A protein and the small-molecule ligand that binds it are described below.
Small molecule (SMILES): COC(=O)C=CC(=O)O

Sequence of chain 1.A:
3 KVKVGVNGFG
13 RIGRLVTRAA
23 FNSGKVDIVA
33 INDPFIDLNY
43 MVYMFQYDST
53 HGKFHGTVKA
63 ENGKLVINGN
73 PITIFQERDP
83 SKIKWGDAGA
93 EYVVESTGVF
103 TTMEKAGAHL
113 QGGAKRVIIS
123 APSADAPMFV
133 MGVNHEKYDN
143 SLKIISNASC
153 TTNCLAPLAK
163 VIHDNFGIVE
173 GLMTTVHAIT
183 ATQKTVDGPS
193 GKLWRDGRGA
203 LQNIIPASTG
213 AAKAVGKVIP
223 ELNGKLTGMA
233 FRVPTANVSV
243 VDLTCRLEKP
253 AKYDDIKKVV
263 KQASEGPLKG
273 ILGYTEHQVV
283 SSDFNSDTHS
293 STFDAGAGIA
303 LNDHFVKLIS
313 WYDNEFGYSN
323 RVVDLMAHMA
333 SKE

Binding-site contacts:
Ligand atom C4 contacts residue TYR320 of chain 1.A at 4.4 Å (hydrophobic).
Ligand atom C3 contacts residue HIS179 of chain 1.A at 4.4 Å.
Ligand atom C4 contacts residue ASN316 of chain 1.A at 3.9 Å.
Ligand atom C1 contacts residue ASN316 of chain 1.A at 3.5 Å.
Ligand atom O1 contacts residue ASN316 of chain 1.A at 2.4 Å (h-bond).
Ligand atom C1 contacts residue HIS179 of chain 1.A at 4.4 Å.
Ligand atom O3 contacts residue CYS152 of chain 1.A at 3.3 Å.
Ligand atom C contacts residue ILE14 of chain 1.A at 4.2 Å (hydrophobic).
Ligand atom C4 contacts residue CYS152 of chain 1.A at 3.0 Å (hydrophobic).
Ligand atom O3 contacts residue TYR320 of chain 1.A at 3.4 Å.
Ligand atom O2 contacts residue ILE14 of chain 1.A at 4.2 Å.
Ligand atom O2 contacts residue CYS152 of chain 1.A at 4.2 Å.
Ligand atom C contacts residue ARG13 of chain 1.A at 4.2 Å.
Ligand atom O contacts residue ASN316 of chain 1.A at 4.1 Å.
Ligand atom C3 contacts residue ASN316 of chain 1.A at 3.5 Å.
Ligand atom C2 contacts residue CYS152 of chain 1.A at 2.6 Å (hydrophobic).
Ligand atom C1 contacts residue THR182 of chain 1.A at 4.5 Å.
Ligand atom O3 contacts residue SER151 of chain 1.A at 4.3 Å.
Ligand atom O1 contacts residue HIS179 of chain 1.A at 4.1 Å.
Ligand atom C contacts residue GLU317 of chain 1.A at 4.0 Å.
Ligand atom O3 contacts residue ASN316 of chain 1.A at 4.3 Å.
Ligand atom C2 contacts residue HIS179 of chain 1.A at 3.6 Å.
Ligand atom O1 contacts residue GLU317 of chain 1.A at 4.0 Å.
Ligand atom C3 contacts residue CYS152 of chain 1.A at 1.7 Å (hydrophobic).
Ligand atom C2 contacts residue ASN316 of chain 1.A at 3.7 Å.
Ligand atom O1 contacts residue THR182 of chain 1.A at 4.3 Å.
Ligand atom O2 contacts residue ASN316 of chain 1.A at 4.5 Å.
Ligand atom C1 contacts residue CYS152 of chain 1.A at 3.9 Å (hydrophobic).